Sequence of chain 22.B:
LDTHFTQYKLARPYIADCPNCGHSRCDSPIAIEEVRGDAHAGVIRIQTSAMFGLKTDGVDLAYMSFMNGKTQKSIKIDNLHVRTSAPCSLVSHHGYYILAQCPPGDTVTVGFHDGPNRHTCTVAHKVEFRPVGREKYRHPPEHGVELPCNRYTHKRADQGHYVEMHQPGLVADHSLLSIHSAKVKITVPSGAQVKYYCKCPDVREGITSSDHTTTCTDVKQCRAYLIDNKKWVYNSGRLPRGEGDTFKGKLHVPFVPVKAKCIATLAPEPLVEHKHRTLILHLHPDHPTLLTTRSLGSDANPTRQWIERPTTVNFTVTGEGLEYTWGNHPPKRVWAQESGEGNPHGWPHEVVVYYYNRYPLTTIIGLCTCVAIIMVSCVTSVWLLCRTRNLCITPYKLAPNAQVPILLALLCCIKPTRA

Binding-site contacts:
Ligand atom C5 contacts residue HIS155 of chain 22.B at 4.0 Å.
Ligand atom O6B contacts residue HIS94 of chain 22.B at 4.0 Å.
Ligand atom OAH contacts residue ASP3 of chain 22.B at 4.0 Å.
Ligand atom SAG contacts residue THR4 of chain 22.B at 3.9 Å.
Ligand atom C6 contacts residue HIS155 of chain 22.B at 3.4 Å.
Ligand atom C6 contacts residue SER93 of chain 22.B at 4.0 Å.
Ligand atom C3 contacts residue ARG157 of chain 22.B at 3.7 Å.
Ligand atom C2 contacts residue ALA158 of chain 22.B at 3.7 Å (hydrophobic).
Ligand atom O6B contacts residue LYS156 of chain 22.B at 3.3 Å.
Ligand atom SAG contacts residue ARG157 of chain 22.B at 3.6 Å (salt-bridge).
Ligand atom C3 contacts residue LYS156 of chain 22.B at 4.0 Å.
Ligand atom O5 contacts residue HIS155 of chain 22.B at 3.6 Å.
Ligand atom O3 contacts residue ARG157 of chain 22.B at 3.3 Å (salt-bridge).
Ligand atom OBI contacts residue LYS156 of chain 22.B at 4.0 Å.
Ligand atom O3 contacts residue ALA158 of chain 22.B at 3.0 Å (h-bond).
Ligand atom O6A contacts residue SER93 of chain 22.B at 3.2 Å.
Ligand atom O6B contacts residue HIS155 of chain 22.B at 3.3 Å (h-bond).
Ligand atom O3 contacts residue LYS156 of chain 22.B at 3.0 Å.
Ligand atom O6A contacts residue LEU62 of chain 22.B at 3.4 Å.
Ligand atom C6 contacts residue HIS94 of chain 22.B at 3.9 Å.
Ligand atom OAH contacts residue THR4 of chain 22.B at 3.7 Å.
Ligand atom OAH contacts residue LEU2 of chain 22.B at 2.8 Å (h-bond).
Ligand atom O6B contacts residue LEU62 of chain 22.B at 4.0 Å.
Ligand atom OAH contacts residue ARG157 of chain 22.B at 3.1 Å (salt-bridge).
Ligand atom C6 contacts residue LEU62 of chain 22.B at 3.5 Å (hydrophobic).
Ligand atom O5 contacts residue LYS156 of chain 22.B at 3.4 Å.
Ligand atom O6A contacts residue HIS155 of chain 22.B at 3.8 Å.
Ligand atom C3 contacts residue ALA158 of chain 22.B at 4.0 Å (hydrophobic).
Ligand atom O4 contacts residue LYS156 of chain 22.B at 3.5 Å.
Ligand atom C5 contacts residue LEU62 of chain 22.B at 3.8 Å (hydrophobic).
Ligand atom O4 contacts residue HIS155 of chain 22.B at 3.5 Å (h-bond).
Ligand atom OAF contacts residue ARG157 of chain 22.B at 2.8 Å (salt-bridge).
Ligand atom O5 contacts residue ARG157 of chain 22.B at 3.8 Å.
Ligand atom C4 contacts residue LYS156 of chain 22.B at 4.0 Å.
Ligand atom O6A contacts residue HIS94 of chain 22.B at 3.2 Å (h-bond).
Ligand atom O6B contacts residue ARG157 of chain 22.B at 3.3 Å (salt-bridge).
Ligand atom O4 contacts residue SER93 of chain 22.B at 3.0 Å (h-bond).
Ligand atom OAF contacts residue THR4 of chain 22.B at 2.9 Å (h-bond).
Ligand atom O5B contacts residue LYS156 of chain 22.B at 3.3 Å.
Ligand atom OAF contacts residue ALA158 of chain 22.B at 3.3 Å.

This protein binds this small molecule.
Small molecule (SMILES): O=C(O)[C@@H]1O[C@H](O[C@H]2[C@@H](OS(=O)(=O)O)O[C@@H](O)[C@H](NS(=O)(=O)O)[C@H]2O)[C@@H](OS(=O)(=O)O)[C@H](O)[C@@H]1O